Binding-site contacts:
Ligand atom C6 contacts residue GLU213 of chain 1.E at 3.6 Å.
Ligand atom C4 contacts residue ASN264 of chain 1.E at 4.2 Å.
Ligand atom N2 contacts residue ASN264 of chain 1.E at 2.9 Å (h-bond).
Ligand atom C7 contacts residue ASN378 of chain 1.E at 4.1 Å.
Ligand atom O3 contacts residue CYS445 of chain 1.E at 4.2 Å.
Ligand atom O5 contacts residue ASN264 of chain 1.E at 2.3 Å (h-bond).
Ligand atom O5 contacts residue NAG1 of chain 1.X at 3.6 Å.
Ligand atom O5 contacts residue VAL446 of chain 1.E at 4.3 Å.
Ligand atom C6 contacts residue SER211 of chain 1.E at 3.5 Å.
Ligand atom N2 contacts residue SER447 of chain 1.E at 3.4 Å.
Ligand atom C5 contacts residue GLU213 of chain 1.E at 3.4 Å.
Ligand atom C5 contacts residue VAL446 of chain 1.E at 3.5 Å (hydrophobic).
Ligand atom O6 contacts residue GLY380 of chain 1.E at 3.5 Å.
Ligand atom C2 contacts residue ASN264 of chain 1.E at 2.4 Å.
Ligand atom C7 contacts residue ASN264 of chain 1.E at 3.9 Å.
Ligand atom O7 contacts residue ASN378 of chain 1.E at 3.3 Å (h-bond).
Ligand atom O6 contacts residue GLU213 of chain 1.E at 3.1 Å (salt-bridge).
Ligand atom C8 contacts residue PHE377 of chain 1.E at 3.4 Å (hydrophobic).
Ligand atom C8 contacts residue VAL446 of chain 1.E at 3.2 Å (hydrophobic).
Ligand atom O7 contacts residue PHE377 of chain 1.E at 3.7 Å.
Ligand atom C6 contacts residue GLU213 of chain 1.E at 3.5 Å.
Ligand atom N2 contacts residue PHE377 of chain 1.E at 4.3 Å.
Ligand atom O4 contacts residue GLU213 of chain 1.E at 4.2 Å.
Ligand atom C8 contacts residue VAL256 of chain 1.E at 3.6 Å (hydrophobic).
Ligand atom C7 contacts residue VAL446 of chain 1.E at 4.3 Å (hydrophobic).
Ligand atom C3 contacts residue SER447 of chain 1.E at 4.0 Å.
Ligand atom C4 contacts residue VAL446 of chain 1.E at 3.9 Å (hydrophobic).
Ligand atom C3 contacts residue ASN264 of chain 1.E at 3.7 Å.
Ligand atom O6 contacts residue SER211 of chain 1.E at 2.8 Å (h-bond).
Ligand atom C1 contacts residue SER447 of chain 1.E at 3.8 Å.
Ligand atom C5 contacts residue ASN264 of chain 1.E at 3.6 Å.
Ligand atom O4 contacts residue VAL446 of chain 1.E at 3.7 Å.
Ligand atom O5 contacts residue GLU213 of chain 1.E at 4.2 Å.
Ligand atom C1 contacts residue NAG1 of chain 1.X at 4.0 Å.
Ligand atom C5 contacts residue NAG1 of chain 1.X at 4.3 Å.
Ligand atom C1 contacts residue ASN264 of chain 1.E at 1.4 Å.
Ligand atom C8 contacts residue LEU263 of chain 1.E at 3.7 Å (hydrophobic).
Ligand atom C7 contacts residue PHE377 of chain 1.E at 3.6 Å (hydrophobic).
Ligand atom C3 contacts residue VAL446 of chain 1.E at 3.9 Å (hydrophobic).
Ligand atom C2 contacts residue SER447 of chain 1.E at 3.9 Å.

Sequence of chain 1.E:
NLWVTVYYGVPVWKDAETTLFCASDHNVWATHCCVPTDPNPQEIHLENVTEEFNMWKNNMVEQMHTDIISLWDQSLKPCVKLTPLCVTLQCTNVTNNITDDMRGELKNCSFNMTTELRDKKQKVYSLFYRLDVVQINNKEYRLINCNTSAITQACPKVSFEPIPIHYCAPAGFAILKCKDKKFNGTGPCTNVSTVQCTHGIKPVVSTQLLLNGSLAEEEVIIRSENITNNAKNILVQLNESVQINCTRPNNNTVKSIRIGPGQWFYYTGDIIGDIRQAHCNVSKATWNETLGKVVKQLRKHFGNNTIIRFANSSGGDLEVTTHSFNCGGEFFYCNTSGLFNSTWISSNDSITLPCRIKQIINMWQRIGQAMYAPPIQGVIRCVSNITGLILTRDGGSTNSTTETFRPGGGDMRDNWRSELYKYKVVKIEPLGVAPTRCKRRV

A protein and the small-molecule ligand that binds it are described below.
Small molecule (SMILES): CC(=O)N[C@H]1[C@H](O[C@H]2[C@H](O)[C@@H](NC(C)=O)CO[C@@H]2CO)O[C@H](CO)[C@@H](O[C@@H]2O[C@H](CO[C@H]3O[C@H](CO)[C@@H](O)[C@H](O)[C@@H]3O)[C@@H](O)[C@H](O[C@H]3O[C@H](CO)[C@@H](O)[C@H](O)[C@@H]3O)[C@@H]2O)[C@@H]1O